Sequence of chain 6.E:
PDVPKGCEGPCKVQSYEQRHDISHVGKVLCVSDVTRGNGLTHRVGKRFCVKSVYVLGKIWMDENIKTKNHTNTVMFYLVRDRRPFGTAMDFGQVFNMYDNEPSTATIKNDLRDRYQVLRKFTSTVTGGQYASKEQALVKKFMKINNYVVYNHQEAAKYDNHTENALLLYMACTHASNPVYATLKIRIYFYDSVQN

Sequence of chain 6.A:
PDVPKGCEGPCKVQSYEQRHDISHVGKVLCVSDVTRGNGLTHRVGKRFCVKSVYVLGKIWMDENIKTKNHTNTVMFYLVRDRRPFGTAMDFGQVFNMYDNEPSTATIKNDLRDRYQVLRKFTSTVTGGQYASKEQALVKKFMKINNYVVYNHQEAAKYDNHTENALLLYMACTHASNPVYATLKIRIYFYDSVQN

Binding-site contacts:
Ligand atom P contacts residue TYR188 of chain 6.E at 3.4 Å.
Ligand atom O3' contacts residue ARG82 of chain 6.C at 3.4 Å (salt-bridge).
Ligand atom O4' contacts residue GLN116 of chain 6.C at 3.5 Å.
Ligand atom O3' contacts residue ASP113 of chain 6.C at 3.2 Å (salt-bridge).
Ligand atom C5' contacts residue ASP113 of chain 6.C at 3.6 Å.
Ligand atom C2' contacts residue ARG80 of chain 6.C at 3.7 Å.
Ligand atom N3 contacts residue PHE141 of chain 6.E at 3.7 Å.
Ligand atom C3' contacts residue TYR188 of chain 6.E at 3.2 Å (hydrophobic).
Ligand atom OP1 contacts residue ARG119 of chain 6.C at 3.5 Å.
Ligand atom OP2 contacts residue TYR54 of chain 6.E at 2.8 Å (h-bond).
Ligand atom N4 contacts residue LYS51 of chain 6.E at 3.3 Å.
Ligand atom C2' contacts residue CYS11 of chain 6.E at 3.6 Å (hydrophobic).
Ligand atom O3' contacts residue TYR188 of chain 6.E at 3.0 Å (h-bond).
Ligand atom C5 contacts residue PHE141 of chain 6.E at 3.4 Å (hydrophobic).
Ligand atom C2' contacts residue TYR188 of chain 6.E at 3.0 Å (hydrophobic).
Ligand atom O3' contacts residue LEU118 of chain 6.C at 3.5 Å (h-bond).
Ligand atom C2' contacts residue ASN195 of chain 6.A at 3.5 Å.
Ligand atom N1 contacts residue PHE141 of chain 6.E at 3.7 Å.
Ligand atom N7 contacts residue PHE141 of chain 6.E at 3.5 Å.
Ligand atom OP1 contacts residue VAL117 of chain 6.C at 3.5 Å.
Ligand atom OP2 contacts residue LYS120 of chain 6.C at 3.0 Å (salt-bridge).
Ligand atom C5' contacts residue ARG82 of chain 6.C at 3.5 Å.
Ligand atom OP1 contacts residue ARG112 of chain 6.C at 2.9 Å (salt-bridge).
Ligand atom OP1 contacts residue ARG47 of chain 6.A at 3.2 Å (salt-bridge).
Ligand atom OP1 contacts residue LYS120 of chain 6.C at 3.2 Å (salt-bridge).
Ligand atom OP1 contacts residue GLU163 of chain 6.A at 3.2 Å (salt-bridge).
Ligand atom OP2 contacts residue ASN195 of chain 6.A at 2.8 Å (h-bond).
Ligand atom C5' contacts residue ARG47 of chain 6.A at 3.3 Å.
Ligand atom C2 contacts residue PHE141 of chain 6.E at 3.7 Å (hydrophobic).
Ligand atom O3' contacts residue ASN195 of chain 6.A at 3.5 Å (h-bond).
Ligand atom OP2 contacts residue TYR188 of chain 6.E at 2.7 Å (h-bond).
Ligand atom C8 contacts residue PHE141 of chain 6.E at 3.6 Å (hydrophobic).
Ligand atom P contacts residue ASP113 of chain 6.C at 3.5 Å.
Ligand atom C4 contacts residue PHE141 of chain 6.E at 3.4 Å (hydrophobic).
Ligand atom O5' contacts residue ARG112 of chain 6.C at 3.2 Å.
Ligand atom O3' contacts residue ARG47 of chain 6.A at 3.4 Å (salt-bridge).
Ligand atom C6 contacts residue PHE141 of chain 6.E at 3.6 Å (hydrophobic).
Ligand atom OP2 contacts residue ARG186 of chain 6.E at 3.0 Å (salt-bridge).
Ligand atom OP1 contacts residue ASP113 of chain 6.C at 2.8 Å (salt-bridge).
Ligand atom O2 contacts residue TYR188 of chain 6.E at 3.1 Å.

Sequence of chain 6.C:
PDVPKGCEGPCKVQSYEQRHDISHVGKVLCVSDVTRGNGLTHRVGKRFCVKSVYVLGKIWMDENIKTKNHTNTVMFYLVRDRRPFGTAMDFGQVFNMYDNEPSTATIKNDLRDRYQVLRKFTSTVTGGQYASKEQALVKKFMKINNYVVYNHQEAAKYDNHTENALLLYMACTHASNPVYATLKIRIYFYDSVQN

The protein below binds the small molecule below.
Small molecule (SMILES): Nc1ccn([C@H]2C[C@H](O[P](=O)(O)OC[C@H]3O[C@@H](n4ccc(N)nc4=O)C[C@@H]3O[P](=O)(O)OC[C@H]3O[C@@H](n4cnc5c(N)ncnc54)C[C@@H]3O[P](=O)(O)OC[C@H]3O[C@@H](n4ccc(N)nc4=O)C[C@@H]3O)[C@@H](CO[P](=O)(O)O[C@H]3C[C@H](n4cnc5c(N)ncnc54)O[C@@H]3CO[P](=O)(O)O[C@H]3C[C@H](n4cnc5c(N)ncnc54)O[C@@H]3CO[P](=O)(O)O[C@H]3C[C@H](n4ccc(N)nc4=O)O[C@@H]3COP(=O)=O)O2)c(=O)n1